Binding-site contacts:
Ligand atom OD2 contacts residue VAL175 of chain 1.B at 3.4 Å.
Ligand atom CE2 contacts residue PRO82 of chain 1.B at 3.4 Å (hydrophobic).
Ligand atom CG contacts residue THR176 of chain 1.B at 3.5 Å.
Ligand atom O contacts residue ARG79 of chain 1.B at 3.0 Å (salt-bridge).
Ligand atom OE1 contacts residue SER94 of chain 1.A at 3.4 Å (h-bond).
Ligand atom CE1 contacts residue GLN89 of chain 1.B at 3.7 Å.
Ligand atom OD1 contacts residue ARG100 of chain 1.A at 2.9 Å (salt-bridge).
Ligand atom CZ contacts residue SER143 of chain 1.B at 3.3 Å.
Ligand atom CD2 contacts residue PRO82 of chain 1.B at 3.5 Å (hydrophobic).
Ligand atom CE2 contacts residue GLU77 of chain 1.B at 3.1 Å.
Ligand atom CD1 contacts residue ARG83 of chain 1.B at 3.6 Å.
Ligand atom OD1 contacts residue SER94 of chain 1.A at 3.0 Å (h-bond).
Ligand atom C contacts residue THR176 of chain 1.B at 3.7 Å.
Ligand atom CD contacts residue ARG96 of chain 1.A at 3.7 Å.
Ligand atom CA contacts residue THR176 of chain 1.B at 3.5 Å.
Ligand atom OD2 contacts residue LYS142 of chain 1.B at 3.2 Å (salt-bridge).
Ligand atom CZ contacts residue GLU77 of chain 1.B at 3.2 Å.
Ligand atom O contacts residue ALA178 of chain 1.B at 2.9 Å (h-bond).
Ligand atom CB contacts residue THR176 of chain 1.B at 3.5 Å.
Ligand atom CB contacts residue GLU97 of chain 1.A at 3.5 Å.
Ligand atom OD2 contacts residue THR176 of chain 1.B at 2.9 Å (h-bond).
Ligand atom N contacts residue THR176 of chain 1.B at 2.9 Å (h-bond).
Ligand atom OD1 contacts residue LYS142 of chain 1.B at 2.7 Å (salt-bridge).
Ligand atom O contacts residue ARG79 of chain 1.B at 3.0 Å (salt-bridge).
Ligand atom CG contacts residue LYS142 of chain 1.B at 3.4 Å.
Ligand atom N contacts residue THR176 of chain 1.B at 3.0 Å (h-bond).
Ligand atom O contacts residue ILE177 of chain 1.B at 3.4 Å.
Ligand atom CD1 contacts residue LYS142 of chain 1.B at 3.6 Å.
Ligand atom CD2 contacts residue GLU97 of chain 1.A at 3.6 Å.
Ligand atom CE2 contacts residue PRO138 of chain 1.B at 3.5 Å (hydrophobic).
Ligand atom CA contacts residue THR176 of chain 1.B at 3.6 Å.
Ligand atom CB contacts residue THR176 of chain 1.B at 3.2 Å.
Ligand atom O contacts residue ALA86 of chain 1.B at 3.3 Å.
Ligand atom OE2 contacts residue ARG83 of chain 1.B at 3.1 Å (salt-bridge).
Ligand atom CG contacts residue PRO55 of chain 1.B at 3.6 Å (hydrophobic).
Ligand atom CG contacts residue ARG96 of chain 1.A at 3.2 Å.
Ligand atom CD contacts residue ARG83 of chain 1.B at 3.4 Å.
Ligand atom OH contacts residue GLU77 of chain 1.B at 2.5 Å (salt-bridge).
Ligand atom OE1 contacts residue THR176 of chain 1.B at 3.2 Å (h-bond).
Ligand atom CZ contacts residue TRP91 of chain 1.A at 3.5 Å (hydrophobic).

The protein below binds the small molecule below.
Small molecule (SMILES): N[C@@H](CCC(=O)O)C(=O)N[C@@H](CC(=O)O)C(=O)N[C@@H](Cc1ccccc1)C(=O)N[C@@H](CCC(=O)O)C(=O)N[C@@H](CC(=O)O)C(=O)N[C@@H](Cc1ccc(O)cc1)C(=O)N[C@@H](CCC(=O)O)C(=O)N[C@@H](Cc1ccccc1)C(=O)N[C@@H](CC(=O)O)C(=O)O

Sequence of chain 1.B:
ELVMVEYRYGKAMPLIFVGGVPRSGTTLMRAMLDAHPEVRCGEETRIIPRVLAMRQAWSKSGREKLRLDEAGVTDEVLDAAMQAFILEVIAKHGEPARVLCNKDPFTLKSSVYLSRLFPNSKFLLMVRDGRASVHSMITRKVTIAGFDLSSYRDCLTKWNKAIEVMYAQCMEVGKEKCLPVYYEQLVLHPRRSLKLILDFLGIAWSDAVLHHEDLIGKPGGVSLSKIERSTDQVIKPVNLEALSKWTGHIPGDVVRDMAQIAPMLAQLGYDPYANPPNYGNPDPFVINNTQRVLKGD

Sequence of chain 1.A:
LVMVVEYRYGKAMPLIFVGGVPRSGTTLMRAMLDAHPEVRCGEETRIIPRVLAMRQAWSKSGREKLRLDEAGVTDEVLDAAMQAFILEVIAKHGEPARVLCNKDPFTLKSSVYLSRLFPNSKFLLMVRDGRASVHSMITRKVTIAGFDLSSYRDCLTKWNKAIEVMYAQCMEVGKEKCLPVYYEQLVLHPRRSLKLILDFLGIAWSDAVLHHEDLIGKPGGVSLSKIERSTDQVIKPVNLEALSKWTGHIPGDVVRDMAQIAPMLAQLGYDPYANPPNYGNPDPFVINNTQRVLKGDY